Sequence of chain 1.A:
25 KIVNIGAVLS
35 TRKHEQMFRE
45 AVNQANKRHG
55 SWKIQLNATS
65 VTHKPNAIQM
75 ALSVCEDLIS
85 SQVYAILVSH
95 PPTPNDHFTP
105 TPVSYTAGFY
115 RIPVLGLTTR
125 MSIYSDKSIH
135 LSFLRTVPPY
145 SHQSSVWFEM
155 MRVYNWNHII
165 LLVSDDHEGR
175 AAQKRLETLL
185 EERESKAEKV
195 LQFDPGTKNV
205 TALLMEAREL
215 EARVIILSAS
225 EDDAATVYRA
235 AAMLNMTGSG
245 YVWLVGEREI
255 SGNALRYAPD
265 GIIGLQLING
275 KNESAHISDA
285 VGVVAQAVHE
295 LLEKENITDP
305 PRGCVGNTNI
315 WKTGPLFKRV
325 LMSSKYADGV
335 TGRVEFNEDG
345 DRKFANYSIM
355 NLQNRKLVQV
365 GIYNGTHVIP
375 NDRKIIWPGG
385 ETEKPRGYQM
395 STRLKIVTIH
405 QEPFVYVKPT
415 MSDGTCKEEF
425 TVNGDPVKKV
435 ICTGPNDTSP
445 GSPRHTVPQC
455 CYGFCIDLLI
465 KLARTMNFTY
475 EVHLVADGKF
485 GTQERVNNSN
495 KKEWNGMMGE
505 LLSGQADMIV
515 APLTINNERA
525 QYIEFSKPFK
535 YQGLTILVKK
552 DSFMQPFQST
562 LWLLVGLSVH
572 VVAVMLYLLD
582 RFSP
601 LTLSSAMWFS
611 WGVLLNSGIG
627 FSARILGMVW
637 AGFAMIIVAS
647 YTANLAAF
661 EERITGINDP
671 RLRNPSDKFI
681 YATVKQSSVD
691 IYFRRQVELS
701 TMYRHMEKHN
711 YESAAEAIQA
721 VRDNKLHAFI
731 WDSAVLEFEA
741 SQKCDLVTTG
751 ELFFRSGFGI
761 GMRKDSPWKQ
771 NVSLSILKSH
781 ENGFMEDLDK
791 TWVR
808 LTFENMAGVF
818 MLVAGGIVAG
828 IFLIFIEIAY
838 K

Binding-site contacts:
Ligand atom N2 contacts residue ASN440 of chain 1.A at 2.9 Å (h-bond).
Ligand atom C1 contacts residue ASP441 of chain 1.A at 4.2 Å.
Ligand atom C6 contacts residue ASP441 of chain 1.A at 4.3 Å.
Ligand atom C2 contacts residue ASN440 of chain 1.A at 2.5 Å.
Ligand atom O7 contacts residue ASN440 of chain 1.A at 4.0 Å.
Ligand atom C5 contacts residue ASP441 of chain 1.A at 4.3 Å.
Ligand atom C1 contacts residue ASN440 of chain 1.A at 1.4 Å.
Ligand atom C3 contacts residue ASN440 of chain 1.A at 3.8 Å.
Ligand atom C7 contacts residue ASN440 of chain 1.A at 3.9 Å.
Ligand atom O5 contacts residue ASP441 of chain 1.A at 3.6 Å (salt-bridge).
Ligand atom C5 contacts residue ASN440 of chain 1.A at 3.7 Å.
Ligand atom C4 contacts residue ASN440 of chain 1.A at 4.2 Å.
Ligand atom O5 contacts residue ASN440 of chain 1.A at 2.4 Å (h-bond).
Ligand atom O7 contacts residue HIS449 of chain 1.A at 3.2 Å.
Ligand atom C7 contacts residue HIS449 of chain 1.A at 4.0 Å.

This protein binds this small molecule.
Small molecule (SMILES): CC(=O)N[C@@H]1[C@@H](O)[C@H](O)[C@@H](CO)O[C@H]1O